The protein below binds the small molecule below.
Small molecule (SMILES): CC(=O)N[C@@H]1[C@@H](O)[C@H](O)[C@@H](CO)O[C@H]1O

Sequence of chain 1.A:
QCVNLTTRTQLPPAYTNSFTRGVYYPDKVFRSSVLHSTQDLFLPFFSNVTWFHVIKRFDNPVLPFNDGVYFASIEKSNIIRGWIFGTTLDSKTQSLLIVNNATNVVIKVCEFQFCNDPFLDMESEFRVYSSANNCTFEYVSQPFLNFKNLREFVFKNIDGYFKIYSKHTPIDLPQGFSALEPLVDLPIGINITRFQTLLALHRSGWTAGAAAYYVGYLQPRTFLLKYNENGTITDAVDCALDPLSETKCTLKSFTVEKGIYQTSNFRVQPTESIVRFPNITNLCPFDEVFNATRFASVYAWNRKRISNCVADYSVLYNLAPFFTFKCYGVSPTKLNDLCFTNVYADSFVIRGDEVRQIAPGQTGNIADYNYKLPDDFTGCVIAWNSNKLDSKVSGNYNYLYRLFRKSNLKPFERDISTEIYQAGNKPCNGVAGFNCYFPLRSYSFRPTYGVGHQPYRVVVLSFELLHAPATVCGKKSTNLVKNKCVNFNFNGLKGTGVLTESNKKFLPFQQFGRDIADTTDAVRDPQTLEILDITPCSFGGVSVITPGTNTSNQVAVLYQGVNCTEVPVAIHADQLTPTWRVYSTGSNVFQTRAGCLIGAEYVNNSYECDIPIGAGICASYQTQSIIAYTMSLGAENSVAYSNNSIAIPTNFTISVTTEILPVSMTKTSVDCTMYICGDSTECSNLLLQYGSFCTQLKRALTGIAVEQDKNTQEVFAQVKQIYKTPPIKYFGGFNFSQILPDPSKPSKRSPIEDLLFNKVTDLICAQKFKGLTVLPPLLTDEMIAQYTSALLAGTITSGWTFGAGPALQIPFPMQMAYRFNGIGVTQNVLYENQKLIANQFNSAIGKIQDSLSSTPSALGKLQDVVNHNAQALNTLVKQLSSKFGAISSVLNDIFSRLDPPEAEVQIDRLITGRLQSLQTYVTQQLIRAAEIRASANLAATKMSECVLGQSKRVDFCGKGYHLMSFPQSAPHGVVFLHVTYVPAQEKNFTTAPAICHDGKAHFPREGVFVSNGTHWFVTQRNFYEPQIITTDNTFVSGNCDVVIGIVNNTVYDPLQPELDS

Binding-site contacts:
Ligand atom C8 contacts residue ASN120 of chain 1.A at 3.9 Å.
Ligand atom C7 contacts residue ASN120 of chain 1.A at 3.5 Å.
Ligand atom O3 contacts residue GLU149 of chain 1.A at 4.5 Å.
Ligand atom C3 contacts residue ASN120 of chain 1.A at 3.8 Å.
Ligand atom O7 contacts residue PHE152 of chain 1.A at 3.2 Å.
Ligand atom C3 contacts residue GLU149 of chain 1.A at 4.5 Å.
Ligand atom O3 contacts residue PHE152 of chain 1.A at 3.7 Å.
Ligand atom N2 contacts residue ASN120 of chain 1.A at 2.8 Å (h-bond).
Ligand atom O7 contacts residue ASN120 of chain 1.A at 4.4 Å.
Ligand atom C4 contacts residue ASN120 of chain 1.A at 4.2 Å.
Ligand atom C5 contacts residue ALA121 of chain 1.A at 4.4 Å (hydrophobic).
Ligand atom C5 contacts residue ASN120 of chain 1.A at 3.7 Å.
Ligand atom C7 contacts residue PHE152 of chain 1.A at 3.5 Å (hydrophobic).
Ligand atom N2 contacts residue PHE152 of chain 1.A at 3.8 Å.
Ligand atom C6 contacts residue THR122 of chain 1.A at 3.6 Å.
Ligand atom O7 contacts residue VAL154 of chain 1.A at 4.4 Å.
Ligand atom O5 contacts residue ALA121 of chain 1.A at 4.2 Å.
Ligand atom C2 contacts residue ASN120 of chain 1.A at 2.4 Å.
Ligand atom C1 contacts residue ALA121 of chain 1.A at 4.2 Å (hydrophobic).
Ligand atom C1 contacts residue ASN120 of chain 1.A at 1.4 Å.
Ligand atom O5 contacts residue ASN120 of chain 1.A at 2.4 Å (h-bond).
Ligand atom O4 contacts residue GLU149 of chain 1.A at 4.3 Å.
Ligand atom C8 contacts residue PHE152 of chain 1.A at 4.1 Å (hydrophobic).
Ligand atom O6 contacts residue THR122 of chain 1.A at 3.9 Å.